Binding-site contacts:
Ligand atom O5' contacts residue GLY370 of chain 1.D at 3.3 Å.
Ligand atom P contacts residue GLY370 of chain 1.D at 3.7 Å.
Ligand atom O3P contacts residue SER334 of chain 1.D at 2.5 Å (h-bond).
Ligand atom N3 contacts residue CYS336 of chain 1.D at 1.6 Å (h-bond).
Ligand atom C6 contacts residue CYS336 of chain 1.D at 3.5 Å (hydrophobic).
Ligand atom O2P contacts residue GLY370 of chain 1.D at 3.3 Å.
Ligand atom O2' contacts residue NAD1 of chain 1.P at 2.4 Å (h-bond).
Ligand atom C2' contacts residue NAD1 of chain 1.P at 3.3 Å.
Ligand atom O1P contacts residue TYR416 of chain 1.D at 3.2 Å (h-bond).
Ligand atom O6 contacts residue MET419 of chain 1.D at 2.9 Å (h-bond).
Ligand atom O1P contacts residue GLY392 of chain 1.D at 3.2 Å.
Ligand atom O1P contacts residue SER393 of chain 1.D at 2.6 Å (h-bond).
Ligand atom C2 contacts residue CYS336 of chain 1.D at 1.9 Å (hydrophobic).
Ligand atom C1' contacts residue NAD1 of chain 1.P at 3.5 Å.
Ligand atom O2' contacts residue ARG327 of chain 1.D at 2.9 Å (salt-bridge).
Ligand atom C2' contacts residue ARG327 of chain 1.D at 3.8 Å.
Ligand atom O2P contacts residue GLY392 of chain 1.D at 3.8 Å.
Ligand atom C6 contacts residue MET419 of chain 1.D at 3.8 Å (hydrophobic).
Ligand atom O3P contacts residue GLY333 of chain 1.D at 3.2 Å.
Ligand atom N7 contacts residue GLY418 of chain 1.D at 3.6 Å.
Ligand atom O3P contacts residue GLY371 of chain 1.D at 3.7 Å.
Ligand atom C5 contacts residue CYS336 of chain 1.D at 3.3 Å (hydrophobic).
Ligand atom O3' contacts residue ARG327 of chain 1.D at 3.8 Å.
Ligand atom C6 contacts residue GLY420 of chain 1.D at 3.4 Å.
Ligand atom N1 contacts residue GLN446 of chain 1.D at 3.7 Å.
Ligand atom O3' contacts residue SER73 of chain 1.D at 3.2 Å.
Ligand atom C2 contacts residue NAD1 of chain 1.P at 3.5 Å.
Ligand atom C4 contacts residue CYS336 of chain 1.D at 2.5 Å (hydrophobic).
Ligand atom O5' contacts residue GLY333 of chain 1.D at 3.3 Å.
Ligand atom N1 contacts residue CYS336 of chain 1.D at 2.9 Å (h-bond).
Ligand atom N9 contacts residue CYS336 of chain 1.D at 3.4 Å (h-bond).
Ligand atom O2' contacts residue ASP369 of chain 1.D at 2.7 Å (salt-bridge).
Ligand atom P contacts residue SER334 of chain 1.D at 3.7 Å.
Ligand atom C8 contacts residue MET75 of chain 1.D at 3.5 Å (hydrophobic).
Ligand atom N3 contacts residue NAD1 of chain 1.P at 3.2 Å.
Ligand atom O6 contacts residue GLY420 of chain 1.D at 2.5 Å (h-bond).
Ligand atom O3' contacts residue ASP369 of chain 1.D at 2.8 Å (salt-bridge).
Ligand atom N7 contacts residue MET419 of chain 1.D at 3.5 Å (h-bond).
Ligand atom O6 contacts residue GLY418 of chain 1.D at 3.2 Å.
Ligand atom C4 contacts residue NAD1 of chain 1.P at 3.5 Å.

Sequence of chain 1.D:
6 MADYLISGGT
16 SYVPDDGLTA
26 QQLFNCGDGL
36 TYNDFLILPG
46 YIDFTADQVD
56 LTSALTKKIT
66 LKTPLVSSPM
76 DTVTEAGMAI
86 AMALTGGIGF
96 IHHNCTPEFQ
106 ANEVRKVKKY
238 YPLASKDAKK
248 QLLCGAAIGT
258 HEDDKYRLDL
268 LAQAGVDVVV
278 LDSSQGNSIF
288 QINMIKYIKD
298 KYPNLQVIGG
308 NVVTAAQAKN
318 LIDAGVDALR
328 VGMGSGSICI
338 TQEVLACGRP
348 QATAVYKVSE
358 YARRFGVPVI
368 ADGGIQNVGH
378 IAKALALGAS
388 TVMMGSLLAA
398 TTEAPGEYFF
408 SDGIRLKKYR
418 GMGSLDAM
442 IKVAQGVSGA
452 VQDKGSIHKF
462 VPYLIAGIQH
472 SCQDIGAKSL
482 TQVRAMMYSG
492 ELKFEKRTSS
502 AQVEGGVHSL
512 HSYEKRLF

Sequence of chain 1.C:
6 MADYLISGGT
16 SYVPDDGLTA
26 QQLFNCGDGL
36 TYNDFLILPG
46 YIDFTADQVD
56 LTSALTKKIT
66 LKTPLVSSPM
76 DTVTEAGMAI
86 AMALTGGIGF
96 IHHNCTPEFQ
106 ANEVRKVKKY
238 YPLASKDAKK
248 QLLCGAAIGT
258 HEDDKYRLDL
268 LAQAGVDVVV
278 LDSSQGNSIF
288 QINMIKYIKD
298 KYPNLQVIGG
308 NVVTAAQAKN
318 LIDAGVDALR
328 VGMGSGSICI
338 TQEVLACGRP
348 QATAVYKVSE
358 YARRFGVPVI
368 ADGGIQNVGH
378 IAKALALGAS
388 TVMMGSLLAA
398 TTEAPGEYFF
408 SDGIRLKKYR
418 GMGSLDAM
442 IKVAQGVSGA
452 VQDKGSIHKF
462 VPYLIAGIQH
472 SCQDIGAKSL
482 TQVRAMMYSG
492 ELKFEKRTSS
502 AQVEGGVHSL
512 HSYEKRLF

The protein below binds the small molecule below.
Small molecule (SMILES): O=c1[nH]cnc2c1ncn2[C@@H]1O[C@H](COP(=O)(O)O)[C@@H](O)[C@H]1O